Sequence of chain 1.A:
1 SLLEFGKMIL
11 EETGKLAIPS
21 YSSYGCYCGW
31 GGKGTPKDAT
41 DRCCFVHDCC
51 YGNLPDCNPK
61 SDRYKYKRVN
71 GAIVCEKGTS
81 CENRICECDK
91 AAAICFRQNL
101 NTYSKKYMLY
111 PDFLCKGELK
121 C

A protein and the small-molecule ligand that binds it are described below.
Small molecule (SMILES): CC(C)C[C@H](NC(=O)[C@@H](N)Cc1ccccc1)C(=O)N[C@@H](CO)C(=O)N[C@@H](Cc1ccc(O)cc1)C(=O)N[C@@H](CCCCN)C(=O)O

Binding-site contacts:
Ligand atom N contacts residue ILE18 of chain 1.A at 3.4 Å.
Ligand atom N contacts residue ILE18 of chain 1.A at 3.8 Å.
Ligand atom N contacts residue LEU2 of chain 1.A at 3.9 Å.
Ligand atom O contacts residue SER22 of chain 1.A at 3.4 Å.
Ligand atom C contacts residue ILE18 of chain 1.A at 3.6 Å (hydrophobic).
Ligand atom O contacts residue ILE18 of chain 1.A at 3.9 Å.
Ligand atom OG contacts residue ALA17 of chain 1.A at 3.1 Å.
Ligand atom CD contacts residue CYS44 of chain 1.A at 3.7 Å (hydrophobic).
Ligand atom OG contacts residue GLY6 of chain 1.A at 3.9 Å.
Ligand atom CE1 contacts residue TRP30 of chain 1.A at 3.7 Å (hydrophobic).
Ligand atom O contacts residue ILE18 of chain 1.A at 2.8 Å (h-bond).
Ligand atom CB contacts residue GLY6 of chain 1.A at 3.3 Å.
Ligand atom O contacts residue ALA17 of chain 1.A at 2.9 Å.
Ligand atom NZ contacts residue ASP48 of chain 1.A at 2.7 Å (salt-bridge).
Ligand atom CB contacts residue ALA17 of chain 1.A at 3.3 Å (hydrophobic).
Ligand atom NZ contacts residue TYR27 of chain 1.A at 3.1 Å (h-bond).
Ligand atom OXT contacts residue CYS28 of chain 1.A at 3.5 Å.
Ligand atom CE1 contacts residue GLY29 of chain 1.A at 3.6 Å.
Ligand atom NZ contacts residue GLY29 of chain 1.A at 3.8 Å.
Ligand atom OXT contacts residue GLY29 of chain 1.A at 2.3 Å (h-bond).
Ligand atom CB contacts residue LEU2 of chain 1.A at 3.8 Å (hydrophobic).
Ligand atom OH contacts residue LYS60 of chain 1.A at 2.9 Å (salt-bridge).
Ligand atom CB contacts residue LEU2 of chain 1.A at 3.4 Å (hydrophobic).
Ligand atom C contacts residue ALA17 of chain 1.A at 3.9 Å (hydrophobic).
Ligand atom CA contacts residue ALA17 of chain 1.A at 3.7 Å (hydrophobic).
Ligand atom CA contacts residue LEU2 of chain 1.A at 3.1 Å (hydrophobic).
Ligand atom CE2 contacts residue LYS60 of chain 1.A at 3.1 Å.
Ligand atom CD2 contacts residue LEU16 of chain 1.A at 3.8 Å (hydrophobic).
Ligand atom CB contacts residue PHE5 of chain 1.A at 3.7 Å (hydrophobic).
Ligand atom CA contacts residue ILE18 of chain 1.A at 3.5 Å (hydrophobic).
Ligand atom O contacts residue LEU2 of chain 1.A at 3.5 Å.
Ligand atom CG contacts residue TYR21 of chain 1.A at 3.2 Å (hydrophobic).
Ligand atom OH contacts residue TRP30 of chain 1.A at 3.6 Å.
Ligand atom NZ contacts residue CYS44 of chain 1.A at 3.7 Å.
Ligand atom CZ contacts residue LYS60 of chain 1.A at 3.3 Å.
Ligand atom C contacts residue ILE18 of chain 1.A at 3.4 Å (hydrophobic).
Ligand atom CD contacts residue PHE5 of chain 1.A at 3.8 Å (hydrophobic).
Ligand atom N contacts residue LEU3 of chain 1.A at 2.7 Å.
Ligand atom C contacts residue GLY29 of chain 1.A at 3.4 Å.
Ligand atom CE contacts residue GLY29 of chain 1.A at 3.6 Å.